Sequence of chain 1.T:
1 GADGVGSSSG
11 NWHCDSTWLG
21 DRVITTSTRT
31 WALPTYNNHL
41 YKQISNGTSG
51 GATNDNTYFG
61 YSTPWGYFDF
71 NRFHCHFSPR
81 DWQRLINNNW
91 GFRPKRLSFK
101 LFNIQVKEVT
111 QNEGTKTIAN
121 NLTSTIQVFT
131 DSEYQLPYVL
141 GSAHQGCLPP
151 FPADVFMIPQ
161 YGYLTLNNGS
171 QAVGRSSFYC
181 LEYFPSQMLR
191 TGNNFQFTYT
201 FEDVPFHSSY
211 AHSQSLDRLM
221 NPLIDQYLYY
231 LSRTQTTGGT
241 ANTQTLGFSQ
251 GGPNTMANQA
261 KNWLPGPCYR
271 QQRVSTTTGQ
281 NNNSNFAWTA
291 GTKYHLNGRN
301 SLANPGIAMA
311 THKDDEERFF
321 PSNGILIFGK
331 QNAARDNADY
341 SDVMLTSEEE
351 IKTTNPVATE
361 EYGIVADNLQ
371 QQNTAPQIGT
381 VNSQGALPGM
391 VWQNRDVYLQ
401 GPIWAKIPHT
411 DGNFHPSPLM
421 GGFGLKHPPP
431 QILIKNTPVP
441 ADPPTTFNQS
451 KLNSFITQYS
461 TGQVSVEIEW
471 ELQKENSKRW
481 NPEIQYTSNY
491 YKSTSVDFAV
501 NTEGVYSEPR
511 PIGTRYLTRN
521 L

Sequence of chain 1.DA:
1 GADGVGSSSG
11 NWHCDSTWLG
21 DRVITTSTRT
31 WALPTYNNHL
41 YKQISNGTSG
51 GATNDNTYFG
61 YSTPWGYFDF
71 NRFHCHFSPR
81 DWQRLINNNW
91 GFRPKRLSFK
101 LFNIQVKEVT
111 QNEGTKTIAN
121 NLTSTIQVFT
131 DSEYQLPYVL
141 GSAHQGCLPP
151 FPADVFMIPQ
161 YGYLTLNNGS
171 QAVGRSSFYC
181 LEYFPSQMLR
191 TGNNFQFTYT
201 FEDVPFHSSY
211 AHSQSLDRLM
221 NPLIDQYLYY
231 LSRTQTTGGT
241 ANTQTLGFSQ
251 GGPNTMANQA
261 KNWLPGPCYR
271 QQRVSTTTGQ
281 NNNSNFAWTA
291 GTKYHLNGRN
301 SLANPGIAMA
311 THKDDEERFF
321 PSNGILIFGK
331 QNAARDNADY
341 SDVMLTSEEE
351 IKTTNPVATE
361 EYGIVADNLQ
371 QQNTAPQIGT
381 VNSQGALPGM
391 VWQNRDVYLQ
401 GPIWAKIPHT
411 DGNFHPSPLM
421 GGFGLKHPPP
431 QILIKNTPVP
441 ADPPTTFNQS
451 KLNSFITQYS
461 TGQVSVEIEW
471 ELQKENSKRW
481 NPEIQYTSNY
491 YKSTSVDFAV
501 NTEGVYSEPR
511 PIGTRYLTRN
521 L

Binding-site contacts:
Ligand atom OP1 contacts residue DC1 of chain 1.UC at 2.5 Å (h-bond).
Ligand atom C4' contacts residue DC1 of chain 1.UC at 4.5 Å.
Ligand atom N7 contacts residue PRO205 of chain 1.T at 3.7 Å.
Ligand atom P contacts residue DC1 of chain 1.UC at 1.6 Å.
Ligand atom C4 contacts residue PRO205 of chain 1.T at 4.2 Å (hydrophobic).
Ligand atom C5 contacts residue PRO205 of chain 1.T at 3.6 Å (hydrophobic).
Ligand atom N6 contacts residue PRO205 of chain 1.T at 3.9 Å.
Ligand atom C5' contacts residue DC1 of chain 1.UC at 3.1 Å.
Ligand atom N7 contacts residue HIS415 of chain 1.T at 3.6 Å.
Ligand atom C5 contacts residue PRO416 of chain 1.T at 4.2 Å (hydrophobic).
Ligand atom C6 contacts residue PRO205 of chain 1.T at 3.7 Å (hydrophobic).
Ligand atom N3 contacts residue PRO416 of chain 1.T at 3.5 Å.
Ligand atom N6 contacts residue SER417 of chain 1.T at 4.3 Å.
Ligand atom N1 contacts residue PRO416 of chain 1.T at 3.1 Å (h-bond).
Ligand atom N6 contacts residue ASN394 of chain 1.T at 4.0 Å.
Ligand atom C5 contacts residue HIS415 of chain 1.T at 4.4 Å.
Ligand atom C4 contacts residue PRO416 of chain 1.T at 4.1 Å (hydrophobic).
Ligand atom C2 contacts residue GLY424 of chain 1.T at 4.2 Å.
Ligand atom N6 contacts residue PRO416 of chain 1.T at 4.3 Å.
Ligand atom C2' contacts residue HIS415 of chain 1.T at 4.3 Å.
Ligand atom N1 contacts residue PRO205 of chain 1.T at 4.4 Å.
Ligand atom OP2 contacts residue DC1 of chain 1.UC at 2.5 Å (h-bond).
Ligand atom C8 contacts residue HIS415 of chain 1.T at 3.6 Å.
Ligand atom C6 contacts residue PRO416 of chain 1.T at 3.7 Å (hydrophobic).
Ligand atom N9 contacts residue PRO416 of chain 1.T at 4.4 Å.
Ligand atom N1 contacts residue GLY424 of chain 1.T at 4.1 Å.
Ligand atom N1 contacts residue VAL204 of chain 1.T at 4.4 Å.
Ligand atom C2 contacts residue PRO416 of chain 1.T at 3.1 Å (hydrophobic).
Ligand atom C8 contacts residue PRO205 of chain 1.T at 4.3 Å (hydrophobic).
Ligand atom N9 contacts residue HIS415 of chain 1.T at 4.2 Å.
Ligand atom C1' contacts residue PRO416 of chain 1.T at 4.3 Å (hydrophobic).
Ligand atom O5' contacts residue DC1 of chain 1.UC at 2.5 Å (h-bond).
Ligand atom OP1 contacts residue LYS426 of chain 1.DA at 4.5 Å.

This small molecule binds to this protein.
Small molecule (SMILES): Nc1ncnc2c1ncn2[C@H]1C[C@H](O)[C@@H](COP(=O)(O)O)O1